Binding-site contacts:
Ligand atom C16 contacts residue CYS143 of chain 1.A at 3.6 Å (hydrophobic).
Ligand atom C07 contacts residue GLU164 of chain 1.A at 3.6 Å.
Ligand atom O28 contacts residue CYS143 of chain 1.A at 3.5 Å (h-bond).
Ligand atom O12 contacts residue GLN187 of chain 1.A at 3.2 Å (h-bond).
Ligand atom C21 contacts residue HIS161 of chain 1.A at 3.7 Å.
Ligand atom C13 contacts residue GLN187 of chain 1.A at 3.6 Å.
Ligand atom C15 contacts residue HIS162 of chain 1.A at 3.5 Å.
Ligand atom C19 contacts residue CYS143 of chain 1.A at 3.3 Å (hydrophobic).
Ligand atom C27 contacts residue CYS143 of chain 1.A at 2.2 Å (hydrophobic).
Ligand atom C05 contacts residue GLN187 of chain 1.A at 3.2 Å.
Ligand atom N22 contacts residue PHE138 of chain 1.A at 3.1 Å (h-bond).
Ligand atom C09 contacts residue ALA189 of chain 1.A at 3.7 Å (hydrophobic).
Ligand atom C37 contacts residue HIS39 of chain 1.A at 3.2 Å.
Ligand atom C18 contacts residue CYS143 of chain 1.A at 2.9 Å (hydrophobic).
Ligand atom C26 contacts residue CYS143 of chain 1.A at 1.8 Å (hydrophobic).
Ligand atom C38 contacts residue HIS162 of chain 1.A at 3.2 Å.
Ligand atom C16 contacts residue HIS162 of chain 1.A at 3.2 Å.
Ligand atom O25 contacts residue PHE138 of chain 1.A at 3.3 Å.
Ligand atom N14 contacts residue GLN187 of chain 1.A at 3.0 Å (h-bond).
Ligand atom O32 contacts residue GLY141 of chain 1.A at 2.9 Å (h-bond).
Ligand atom C37 contacts residue ASP185 of chain 1.A at 3.7 Å.
Ligand atom O12 contacts residue THR188 of chain 1.A at 3.5 Å (h-bond).
Ligand atom C27 contacts residue HIS39 of chain 1.A at 3.7 Å.
Ligand atom N04 contacts residue GLU164 of chain 1.A at 2.8 Å (salt-bridge).
Ligand atom O34 contacts residue HIS162 of chain 1.A at 2.3 Å (h-bond).
Ligand atom O01 contacts residue GLU164 of chain 1.A at 2.9 Å (salt-bridge).
Ligand atom O25 contacts residue HIS161 of chain 1.A at 2.7 Å (h-bond).
Ligand atom O28 contacts residue HIS39 of chain 1.A at 3.7 Å.
Ligand atom O33 contacts residue CYS143 of chain 1.A at 2.0 Å (h-bond).
Ligand atom N22 contacts residue GLU164 of chain 1.A at 3.2 Å (salt-bridge).
Ligand atom O33 contacts residue SER142 of chain 1.A at 3.6 Å.
Ligand atom O30 contacts residue ASN140 of chain 1.A at 3.1 Å (h-bond).
Ligand atom O25 contacts residue GLU164 of chain 1.A at 3.5 Å.
Ligand atom O31 contacts residue HIS39 of chain 1.A at 3.7 Å.
Ligand atom O34 contacts residue MET163 of chain 1.A at 3.6 Å.
Ligand atom N17 contacts residue CYS143 of chain 1.A at 3.7 Å.
Ligand atom C21 contacts residue GLU164 of chain 1.A at 3.5 Å.
Ligand atom O01 contacts residue MET163 of chain 1.A at 3.3 Å.
Ligand atom O25 contacts residue HIS170 of chain 1.A at 3.6 Å.
Ligand atom O34 contacts residue CYS143 of chain 1.A at 2.8 Å (h-bond).

This small molecule binds to this protein.
Small molecule (SMILES): COc1cccc2[nH]c(C(=O)N[C@@H](CC(C)C)C(=O)N[C@@H](C[C@@H]3CCNC3=O)C(=O)COP(=O)(O)O)cc12

Sequence of chain 1.A:
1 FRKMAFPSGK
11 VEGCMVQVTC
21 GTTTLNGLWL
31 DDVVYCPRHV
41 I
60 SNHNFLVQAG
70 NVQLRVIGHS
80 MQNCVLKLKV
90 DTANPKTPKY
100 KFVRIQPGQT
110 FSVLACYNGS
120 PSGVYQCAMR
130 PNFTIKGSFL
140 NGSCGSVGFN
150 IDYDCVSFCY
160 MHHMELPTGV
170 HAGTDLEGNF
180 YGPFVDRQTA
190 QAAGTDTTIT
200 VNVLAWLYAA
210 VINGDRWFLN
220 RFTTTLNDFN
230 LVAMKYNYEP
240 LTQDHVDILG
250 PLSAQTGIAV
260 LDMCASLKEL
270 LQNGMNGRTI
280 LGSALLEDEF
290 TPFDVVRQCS